Binding-site contacts:
Ligand atom O2 contacts residue ASN81 of chain 3.A at 3.9 Å.
Ligand atom C5 contacts residue GLU78 of chain 3.A at 3.7 Å.
Ligand atom O1 contacts residue LEU80 of chain 3.A at 3.2 Å.
Ligand atom C5 contacts residue MET44 of chain 3.A at 4.1 Å (hydrophobic).
Ligand atom O4 contacts residue LEU80 of chain 3.A at 4.4 Å.
Ligand atom C1 contacts residue LEU80 of chain 3.A at 4.2 Å (hydrophobic).
Ligand atom O1 contacts residue GLU82 of chain 3.A at 3.7 Å.
Ligand atom O5 contacts residue MET44 of chain 3.A at 3.3 Å.
Ligand atom C2 contacts residue ASN81 of chain 3.A at 4.0 Å.
Ligand atom O1 contacts residue ASN81 of chain 3.A at 2.8 Å (h-bond).
Ligand atom O5 contacts residue GLU78 of chain 3.A at 2.9 Å (salt-bridge).
Ligand atom C3 contacts residue SER79 of chain 3.A at 4.1 Å.
Ligand atom O5 contacts residue SER79 of chain 3.A at 4.0 Å.
Ligand atom C4 contacts residue GLU78 of chain 3.A at 4.1 Å.
Ligand atom C5 contacts residue LYS43 of chain 3.A at 4.0 Å.
Ligand atom O2 contacts residue GLU78 of chain 3.A at 4.4 Å.
Ligand atom O4 contacts residue SER79 of chain 3.A at 4.5 Å.
Ligand atom C1 contacts residue ASN81 of chain 3.A at 4.0 Å.
Ligand atom O4 contacts residue GLU78 of chain 3.A at 3.3 Å (salt-bridge).

The small molecule below binds the protein below.
Small molecule (SMILES): O=C(CO)[C@@H](O)[C@@H](O)CO

Sequence of chain 3.A:
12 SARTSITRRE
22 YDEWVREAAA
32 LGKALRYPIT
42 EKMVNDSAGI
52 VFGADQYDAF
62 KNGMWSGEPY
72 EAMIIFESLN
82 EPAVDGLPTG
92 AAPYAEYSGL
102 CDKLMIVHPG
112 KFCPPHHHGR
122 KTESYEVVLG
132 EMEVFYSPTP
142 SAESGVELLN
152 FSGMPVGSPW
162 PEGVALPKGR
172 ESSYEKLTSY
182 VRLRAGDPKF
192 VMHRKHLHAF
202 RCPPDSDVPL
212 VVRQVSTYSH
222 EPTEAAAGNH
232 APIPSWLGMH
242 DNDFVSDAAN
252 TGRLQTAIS